Sequence of chain 1.B:
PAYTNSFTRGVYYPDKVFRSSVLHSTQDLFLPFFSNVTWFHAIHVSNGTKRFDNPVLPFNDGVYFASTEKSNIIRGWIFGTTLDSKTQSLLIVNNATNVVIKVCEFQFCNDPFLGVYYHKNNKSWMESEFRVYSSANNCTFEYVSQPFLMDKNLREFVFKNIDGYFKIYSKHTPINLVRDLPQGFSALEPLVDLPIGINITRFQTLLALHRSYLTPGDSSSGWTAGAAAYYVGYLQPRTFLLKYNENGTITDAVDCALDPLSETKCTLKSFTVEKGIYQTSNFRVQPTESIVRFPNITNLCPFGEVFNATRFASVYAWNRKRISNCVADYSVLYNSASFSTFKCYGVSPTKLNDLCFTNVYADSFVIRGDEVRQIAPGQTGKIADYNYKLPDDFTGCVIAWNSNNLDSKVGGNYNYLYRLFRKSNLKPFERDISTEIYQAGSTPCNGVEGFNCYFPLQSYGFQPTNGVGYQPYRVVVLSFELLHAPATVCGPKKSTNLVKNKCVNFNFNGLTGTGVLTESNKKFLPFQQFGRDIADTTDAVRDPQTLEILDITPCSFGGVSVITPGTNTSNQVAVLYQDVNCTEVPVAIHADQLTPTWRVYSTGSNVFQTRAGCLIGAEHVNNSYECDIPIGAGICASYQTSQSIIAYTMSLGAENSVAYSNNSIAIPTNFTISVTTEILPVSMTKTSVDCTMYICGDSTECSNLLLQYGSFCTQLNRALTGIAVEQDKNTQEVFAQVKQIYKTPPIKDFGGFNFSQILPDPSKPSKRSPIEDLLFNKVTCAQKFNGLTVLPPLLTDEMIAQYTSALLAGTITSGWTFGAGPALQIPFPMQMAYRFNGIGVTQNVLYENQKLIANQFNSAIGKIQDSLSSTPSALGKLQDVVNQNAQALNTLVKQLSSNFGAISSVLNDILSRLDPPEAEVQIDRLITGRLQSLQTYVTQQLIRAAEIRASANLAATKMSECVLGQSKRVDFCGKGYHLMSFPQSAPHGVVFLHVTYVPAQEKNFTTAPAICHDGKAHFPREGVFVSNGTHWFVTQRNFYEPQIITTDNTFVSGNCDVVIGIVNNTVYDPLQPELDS

Binding-site contacts:
Ligand atom C8 contacts residue THR1097 of chain 1.B at 4.3 Å.
Ligand atom C3 contacts residue HIS1098 of chain 1.B at 3.5 Å.
Ligand atom C8 contacts residue ASN1095 of chain 1.B at 3.3 Å.
Ligand atom O7 contacts residue ASN1095 of chain 1.B at 3.0 Å (h-bond).
Ligand atom C1 contacts residue THR1097 of chain 1.B at 4.2 Å.
Ligand atom C7 contacts residue ASN1095 of chain 1.B at 3.1 Å.
Ligand atom C1 contacts residue HIS1098 of chain 1.B at 3.8 Å.
Ligand atom C4 contacts residue HIS1098 of chain 1.B at 3.9 Å.
Ligand atom O5 contacts residue PHE1100 of chain 1.B at 3.8 Å.
Ligand atom O5 contacts residue ASN1095 of chain 1.B at 2.4 Å (h-bond).
Ligand atom C3 contacts residue ASN1095 of chain 1.B at 3.8 Å.
Ligand atom C3 contacts residue THR1097 of chain 1.B at 4.2 Å.
Ligand atom C2 contacts residue THR1097 of chain 1.B at 4.2 Å.
Ligand atom O4 contacts residue HIS1098 of chain 1.B at 3.8 Å.
Ligand atom N2 contacts residue ASN1095 of chain 1.B at 2.9 Å (h-bond).
Ligand atom C1 contacts residue ASN1095 of chain 1.B at 1.4 Å.
Ligand atom C4 contacts residue ASN1095 of chain 1.B at 4.2 Å.
Ligand atom C2 contacts residue ASN1095 of chain 1.B at 2.4 Å.
Ligand atom O5 contacts residue HIS1098 of chain 1.B at 4.1 Å.
Ligand atom C2 contacts residue HIS1098 of chain 1.B at 4.2 Å.
Ligand atom C5 contacts residue PHE1100 of chain 1.B at 4.2 Å (hydrophobic).
Ligand atom C5 contacts residue HIS1098 of chain 1.B at 3.5 Å.
Ligand atom C5 contacts residue ASN1095 of chain 1.B at 3.7 Å.
Ligand atom O6 contacts residue PHE1100 of chain 1.B at 3.7 Å.
Ligand atom O6 contacts residue HIS1098 of chain 1.B at 4.5 Å.
Ligand atom C6 contacts residue PHE1100 of chain 1.B at 3.7 Å (hydrophobic).
Ligand atom C7 contacts residue THR1097 of chain 1.B at 4.4 Å.
Ligand atom N2 contacts residue THR1097 of chain 1.B at 3.5 Å (h-bond).

This small molecule binds to this protein.
Small molecule (SMILES): CC(=O)N[C@@H]1[C@@H](O)[C@H](O)[C@@H](CO)O[C@H]1O